A small-molecule ligand and the protein it binds are described below.
Small molecule (SMILES): CC(=O)N[C@@H]1[C@@H](O)[C@H](O)[C@@H](CO)O[C@H]1O

Sequence of chain 1.B:
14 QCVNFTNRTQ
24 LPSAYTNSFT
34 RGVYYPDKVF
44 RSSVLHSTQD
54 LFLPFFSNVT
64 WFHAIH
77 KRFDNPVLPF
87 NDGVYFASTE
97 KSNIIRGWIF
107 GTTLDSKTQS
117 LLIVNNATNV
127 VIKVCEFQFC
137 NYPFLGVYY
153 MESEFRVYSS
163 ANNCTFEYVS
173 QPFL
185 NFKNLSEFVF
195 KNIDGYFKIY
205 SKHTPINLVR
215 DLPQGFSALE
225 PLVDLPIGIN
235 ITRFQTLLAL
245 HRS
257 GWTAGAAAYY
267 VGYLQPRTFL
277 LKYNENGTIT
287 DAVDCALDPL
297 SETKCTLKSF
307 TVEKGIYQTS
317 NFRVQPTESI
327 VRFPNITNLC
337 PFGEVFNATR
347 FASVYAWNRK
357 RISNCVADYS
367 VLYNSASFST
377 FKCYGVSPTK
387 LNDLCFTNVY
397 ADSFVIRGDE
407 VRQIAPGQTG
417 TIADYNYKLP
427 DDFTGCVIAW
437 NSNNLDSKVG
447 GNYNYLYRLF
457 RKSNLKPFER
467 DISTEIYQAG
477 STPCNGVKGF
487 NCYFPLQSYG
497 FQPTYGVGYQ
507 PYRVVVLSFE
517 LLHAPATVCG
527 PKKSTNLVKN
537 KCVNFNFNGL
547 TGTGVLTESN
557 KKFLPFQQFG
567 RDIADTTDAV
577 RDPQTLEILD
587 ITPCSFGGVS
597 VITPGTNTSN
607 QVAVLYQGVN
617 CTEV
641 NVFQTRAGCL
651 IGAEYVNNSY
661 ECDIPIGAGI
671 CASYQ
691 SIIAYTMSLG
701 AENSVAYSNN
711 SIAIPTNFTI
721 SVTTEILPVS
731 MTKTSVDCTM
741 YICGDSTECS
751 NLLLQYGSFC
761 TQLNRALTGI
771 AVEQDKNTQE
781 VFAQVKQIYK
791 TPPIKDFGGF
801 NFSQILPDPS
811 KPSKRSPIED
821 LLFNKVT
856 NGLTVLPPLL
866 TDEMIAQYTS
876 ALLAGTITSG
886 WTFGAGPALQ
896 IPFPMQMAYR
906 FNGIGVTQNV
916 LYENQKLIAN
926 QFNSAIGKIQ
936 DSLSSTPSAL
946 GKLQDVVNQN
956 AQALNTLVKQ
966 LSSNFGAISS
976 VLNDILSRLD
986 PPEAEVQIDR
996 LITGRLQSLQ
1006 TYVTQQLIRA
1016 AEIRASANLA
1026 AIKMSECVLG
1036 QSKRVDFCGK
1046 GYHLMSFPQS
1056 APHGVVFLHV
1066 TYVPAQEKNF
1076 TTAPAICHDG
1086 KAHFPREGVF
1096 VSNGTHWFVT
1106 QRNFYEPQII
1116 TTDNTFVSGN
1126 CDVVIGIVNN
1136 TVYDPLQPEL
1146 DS

Binding-site contacts:
Ligand atom C5 contacts residue ASN61 of chain 1.B at 3.7 Å.
Ligand atom C4 contacts residue ASN61 of chain 1.B at 4.2 Å.
Ligand atom C3 contacts residue ASN61 of chain 1.B at 3.8 Å.
Ligand atom C8 contacts residue THR29 of chain 1.B at 4.4 Å.
Ligand atom C1 contacts residue TYR28 of chain 1.B at 3.8 Å (hydrophobic).
Ligand atom C6 contacts residue TYR28 of chain 1.B at 3.9 Å (hydrophobic).
Ligand atom O4 contacts residue TYR28 of chain 1.B at 4.0 Å.
Ligand atom O7 contacts residue ASN61 of chain 1.B at 3.2 Å (h-bond).
Ligand atom C1 contacts residue ASN61 of chain 1.B at 1.4 Å.
Ligand atom N2 contacts residue ASN61 of chain 1.B at 2.9 Å (h-bond).
Ligand atom C8 contacts residue ASN61 of chain 1.B at 4.2 Å.
Ligand atom C2 contacts residue ASN61 of chain 1.B at 2.5 Å.
Ligand atom C5 contacts residue TYR28 of chain 1.B at 3.6 Å (hydrophobic).
Ligand atom O5 contacts residue ASN61 of chain 1.B at 2.4 Å (h-bond).
Ligand atom C4 contacts residue TYR28 of chain 1.B at 4.2 Å (hydrophobic).
Ligand atom O5 contacts residue TYR28 of chain 1.B at 4.1 Å.
Ligand atom O6 contacts residue TYR28 of chain 1.B at 3.8 Å.
Ligand atom C3 contacts residue TYR28 of chain 1.B at 4.1 Å (hydrophobic).
Ligand atom C7 contacts residue ASN61 of chain 1.B at 3.3 Å.
Ligand atom N2 contacts residue TYR28 of chain 1.B at 4.4 Å.